Binding-site contacts:
Ligand atom C3 contacts residue ASN1129 of chain 1.A at 3.8 Å.
Ligand atom C8 contacts residue ASN1129 of chain 1.A at 4.0 Å.
Ligand atom N2 contacts residue THR1131 of chain 1.A at 3.8 Å.
Ligand atom C5 contacts residue PHE1134 of chain 1.A at 4.3 Å (hydrophobic).
Ligand atom C5 contacts residue HIS1132 of chain 1.A at 4.2 Å.
Ligand atom C7 contacts residue ASN1129 of chain 1.A at 3.4 Å.
Ligand atom C5 contacts residue ASN1129 of chain 1.A at 3.7 Å.
Ligand atom O7 contacts residue ASN1129 of chain 1.A at 3.6 Å.
Ligand atom C8 contacts residue THR1131 of chain 1.A at 4.2 Å.
Ligand atom O5 contacts residue ASN1129 of chain 1.A at 2.4 Å (h-bond).
Ligand atom O4 contacts residue HIS1132 of chain 1.A at 4.3 Å.
Ligand atom O5 contacts residue PHE1134 of chain 1.A at 4.2 Å.
Ligand atom C1 contacts residue ASN1129 of chain 1.A at 1.4 Å.
Ligand atom C4 contacts residue ASN1129 of chain 1.A at 4.2 Å.
Ligand atom C2 contacts residue ASN1129 of chain 1.A at 2.5 Å.
Ligand atom O6 contacts residue HIS1132 of chain 1.A at 4.5 Å.
Ligand atom O6 contacts residue PHE1134 of chain 1.A at 3.6 Å.
Ligand atom C6 contacts residue PHE1134 of chain 1.A at 3.8 Å (hydrophobic).
Ligand atom C8 contacts residue HIS1132 of chain 1.A at 4.1 Å.
Ligand atom N2 contacts residue ASN1129 of chain 1.A at 2.9 Å (h-bond).

The small molecule below binds the protein below.
Small molecule (SMILES): CC(=O)N[C@H]1[C@H](O[C@H]2[C@H](O)[C@@H](NC(C)=O)CO[C@@H]2CO)O[C@H](CO)[C@@H](O)[C@@H]1O

Sequence of chain 1.A:
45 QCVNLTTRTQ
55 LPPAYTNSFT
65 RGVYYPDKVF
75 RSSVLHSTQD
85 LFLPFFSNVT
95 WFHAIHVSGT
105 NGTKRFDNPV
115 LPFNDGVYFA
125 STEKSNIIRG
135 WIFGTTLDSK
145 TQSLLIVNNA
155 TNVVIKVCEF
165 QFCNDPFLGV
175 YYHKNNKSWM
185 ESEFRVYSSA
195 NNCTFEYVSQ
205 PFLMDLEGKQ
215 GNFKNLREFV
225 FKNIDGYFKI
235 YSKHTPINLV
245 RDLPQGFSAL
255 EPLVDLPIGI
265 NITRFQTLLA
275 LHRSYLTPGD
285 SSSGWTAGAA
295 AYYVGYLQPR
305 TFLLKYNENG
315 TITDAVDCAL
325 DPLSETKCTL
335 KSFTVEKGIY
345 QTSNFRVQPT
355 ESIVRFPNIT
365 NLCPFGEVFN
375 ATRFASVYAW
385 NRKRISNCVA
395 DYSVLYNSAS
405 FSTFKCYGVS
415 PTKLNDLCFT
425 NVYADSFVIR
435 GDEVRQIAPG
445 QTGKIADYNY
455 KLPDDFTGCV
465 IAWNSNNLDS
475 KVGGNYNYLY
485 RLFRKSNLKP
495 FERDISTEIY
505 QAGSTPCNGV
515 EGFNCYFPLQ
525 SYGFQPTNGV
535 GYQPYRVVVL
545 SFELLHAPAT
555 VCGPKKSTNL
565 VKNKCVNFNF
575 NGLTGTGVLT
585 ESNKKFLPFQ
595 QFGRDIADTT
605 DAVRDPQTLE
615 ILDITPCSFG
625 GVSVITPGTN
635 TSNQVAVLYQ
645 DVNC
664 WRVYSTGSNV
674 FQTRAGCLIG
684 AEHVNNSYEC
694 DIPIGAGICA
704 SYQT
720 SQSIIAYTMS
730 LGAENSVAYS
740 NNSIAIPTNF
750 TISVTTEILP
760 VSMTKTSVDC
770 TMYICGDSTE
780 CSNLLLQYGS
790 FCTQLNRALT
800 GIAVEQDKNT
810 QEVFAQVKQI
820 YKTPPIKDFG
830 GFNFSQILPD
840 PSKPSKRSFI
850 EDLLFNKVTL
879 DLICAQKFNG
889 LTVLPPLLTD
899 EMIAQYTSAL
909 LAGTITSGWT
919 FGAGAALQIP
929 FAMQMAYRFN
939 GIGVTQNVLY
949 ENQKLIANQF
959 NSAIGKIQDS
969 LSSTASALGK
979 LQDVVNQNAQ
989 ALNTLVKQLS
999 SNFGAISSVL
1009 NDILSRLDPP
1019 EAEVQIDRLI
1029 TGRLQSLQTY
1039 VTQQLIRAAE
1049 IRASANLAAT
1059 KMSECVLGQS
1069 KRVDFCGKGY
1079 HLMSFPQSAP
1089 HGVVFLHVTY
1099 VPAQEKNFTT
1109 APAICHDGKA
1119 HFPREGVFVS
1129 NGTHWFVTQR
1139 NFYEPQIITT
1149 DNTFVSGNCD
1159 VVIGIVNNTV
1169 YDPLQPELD